Sequence of chain 27.A:
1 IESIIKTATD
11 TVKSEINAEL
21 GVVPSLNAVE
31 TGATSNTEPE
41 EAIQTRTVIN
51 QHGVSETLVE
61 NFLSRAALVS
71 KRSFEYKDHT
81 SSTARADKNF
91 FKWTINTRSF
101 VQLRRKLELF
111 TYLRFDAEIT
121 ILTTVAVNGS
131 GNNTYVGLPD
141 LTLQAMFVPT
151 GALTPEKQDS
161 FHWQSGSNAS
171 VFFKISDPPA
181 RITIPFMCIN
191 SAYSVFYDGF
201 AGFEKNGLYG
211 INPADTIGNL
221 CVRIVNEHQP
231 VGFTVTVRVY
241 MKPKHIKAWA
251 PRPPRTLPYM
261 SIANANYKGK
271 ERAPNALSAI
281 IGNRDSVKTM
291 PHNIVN

Sequence of chain 27.B:
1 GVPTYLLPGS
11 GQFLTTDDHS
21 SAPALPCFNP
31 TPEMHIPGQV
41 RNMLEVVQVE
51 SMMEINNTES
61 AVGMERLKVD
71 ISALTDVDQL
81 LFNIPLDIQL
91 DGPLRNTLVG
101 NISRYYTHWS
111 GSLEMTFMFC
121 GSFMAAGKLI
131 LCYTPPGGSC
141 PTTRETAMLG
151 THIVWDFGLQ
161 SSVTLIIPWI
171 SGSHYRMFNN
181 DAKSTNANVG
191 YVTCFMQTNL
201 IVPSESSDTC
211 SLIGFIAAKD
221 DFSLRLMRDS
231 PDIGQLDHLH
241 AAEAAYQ

The protein below binds the small molecule below.
Small molecule (SMILES): Cc1cc(-c2noc(C(F)(F)F)n2)ccc1OCCCc1cc(C(=O)N(C)C)no1

Binding-site contacts:
Ligand atom C21 contacts residue PHE147 of chain 27.A at 3.8 Å (hydrophobic).
Ligand atom N28 contacts residue TYR193 of chain 27.A at 3.4 Å.
Ligand atom F24 contacts residue ALA169 of chain 27.A at 3.3 Å.
Ligand atom N20 contacts residue ILE182 of chain 27.A at 3.3 Å.
Ligand atom N20 contacts residue PHE147 of chain 27.A at 3.4 Å.
Ligand atom C04 contacts residue TYR193 of chain 27.A at 3.8 Å (hydrophobic).
Ligand atom C22 contacts residue ALA145 of chain 27.A at 3.6 Å (hydrophobic).
Ligand atom N20 contacts residue ILE184 of chain 27.A at 3.8 Å.
Ligand atom C22 contacts residue PHE147 of chain 27.A at 3.8 Å (hydrophobic).
Ligand atom C29 contacts residue VAL195 of chain 27.A at 3.4 Å (hydrophobic).
Ligand atom C08 contacts residue ALA117 of chain 27.A at 3.8 Å (hydrophobic).
Ligand atom F24 contacts residue ILE182 of chain 27.A at 3.6 Å.
Ligand atom O10 contacts residue ILE95 of chain 27.A at 3.3 Å.
Ligand atom C30 contacts residue TYR193 of chain 27.A at 3.8 Å (hydrophobic).
Ligand atom C14 contacts residue ILE119 of chain 27.A at 3.6 Å (hydrophobic).
Ligand atom C16 contacts residue ILE184 of chain 27.A at 3.2 Å (hydrophobic).
Ligand atom C08 contacts residue MET241 of chain 27.A at 3.6 Å (hydrophobic).
Ligand atom F25 contacts residue VAL171 of chain 27.A at 3.1 Å.
Ligand atom C30 contacts residue PHE115 of chain 27.A at 3.6 Å (hydrophobic).
Ligand atom C22 contacts residue ALA169 of chain 27.A at 3.5 Å (hydrophobic).
Ligand atom F26 contacts residue PHE147 of chain 27.A at 2.6 Å.
Ligand atom O01 contacts residue THR97 of chain 27.A at 3.6 Å.
Ligand atom C29 contacts residue TYR193 of chain 27.A at 3.5 Å (hydrophobic).
Ligand atom F26 contacts residue ALA169 of chain 27.A at 2.5 Å.
Ligand atom O23 contacts residue LEU220 of chain 27.A at 3.2 Å.
Ligand atom N02 contacts residue THR97 of chain 27.A at 3.4 Å.
Ligand atom N02 contacts residue PHE115 of chain 27.A at 3.6 Å.
Ligand atom F25 contacts residue ALA145 of chain 27.A at 3.0 Å.
Ligand atom C17 contacts residue ILE184 of chain 27.A at 3.4 Å (hydrophobic).
Ligand atom C07 contacts residue TYR193 of chain 27.A at 3.6 Å (hydrophobic).
Ligand atom O01 contacts residue PHE115 of chain 27.A at 3.5 Å.
Ligand atom C13 contacts residue ILE119 of chain 27.A at 3.4 Å (hydrophobic).
Ligand atom F26 contacts residue ALA145 of chain 27.A at 2.9 Å.
Ligand atom N19 contacts residue LEU220 of chain 27.A at 3.1 Å.
Ligand atom C12 contacts residue ILE119 of chain 27.A at 3.4 Å (hydrophobic).
Ligand atom F26 contacts residue MET146 of chain 27.A at 3.2 Å.
Ligand atom C05 contacts residue TYR193 of chain 27.A at 3.3 Å (hydrophobic).
Ligand atom C29 contacts residue SER194 of chain 27.A at 3.5 Å.
Ligand atom C21 contacts residue ILE182 of chain 27.A at 3.4 Å (hydrophobic).
Ligand atom C06 contacts residue TYR193 of chain 27.A at 3.8 Å (hydrophobic).